A small-molecule ligand and the protein it binds are described below.
Small molecule (SMILES): C=CC1=C(C)/C(=C/c2[nH]c(/C=C3\N=C(/C=C4\NC(=O)C(C)=C4C=C)C(C)=C3CCC(=O)O)c(CCC(=O)O)c2C)NC1=O

Sequence of chain 1.B:
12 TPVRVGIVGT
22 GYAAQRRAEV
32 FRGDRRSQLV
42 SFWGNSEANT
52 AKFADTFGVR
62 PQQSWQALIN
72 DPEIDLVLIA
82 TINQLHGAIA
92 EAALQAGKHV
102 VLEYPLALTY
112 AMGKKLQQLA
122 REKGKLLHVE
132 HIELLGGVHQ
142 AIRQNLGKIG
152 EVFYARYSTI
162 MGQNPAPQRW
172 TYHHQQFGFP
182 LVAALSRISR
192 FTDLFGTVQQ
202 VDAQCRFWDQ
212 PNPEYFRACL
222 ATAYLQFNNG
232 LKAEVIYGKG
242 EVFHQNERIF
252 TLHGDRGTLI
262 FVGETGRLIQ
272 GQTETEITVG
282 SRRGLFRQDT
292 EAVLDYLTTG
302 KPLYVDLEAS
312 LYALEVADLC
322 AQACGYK

Binding-site contacts:
Ligand atom C3A contacts residue BLA1 of chain 1.J at 3.6 Å.
Ligand atom C1A contacts residue BLA1 of chain 1.J at 3.5 Å.
Ligand atom CAB contacts residue TYR23 of chain 1.B at 3.6 Å (hydrophobic).
Ligand atom OC contacts residue BLA1 of chain 1.J at 3.0 Å (h-bond).
Ligand atom CGA contacts residue ARG191 of chain 1.B at 3.4 Å.
Ligand atom O2D contacts residue ARG188 of chain 1.B at 3.5 Å (salt-bridge).
Ligand atom O1D contacts residue ARG188 of chain 1.B at 3.0 Å (salt-bridge).
Ligand atom CBB contacts residue TYR23 of chain 1.B at 3.3 Å (hydrophobic).
Ligand atom C4A contacts residue BLA1 of chain 1.J at 3.6 Å.
Ligand atom CHA contacts residue NAP1 of chain 1.H at 3.3 Å.
Ligand atom CAD contacts residue NAP1 of chain 1.H at 3.5 Å.
Ligand atom O1A contacts residue BLA1 of chain 1.J at 3.0 Å (h-bond).
Ligand atom C4A contacts residue NAP1 of chain 1.H at 3.6 Å.
Ligand atom CMA contacts residue ILE133 of chain 1.B at 3.6 Å (hydrophobic).
Ligand atom CMC contacts residue BLA1 of chain 1.J at 3.5 Å.
Ligand atom NA contacts residue NAP1 of chain 1.H at 2.9 Å (h-bond).
Ligand atom NC contacts residue BLA1 of chain 1.J at 3.3 Å.
Ligand atom O2A contacts residue ARG191 of chain 1.B at 3.1 Å (salt-bridge).
Ligand atom ND contacts residue NAP1 of chain 1.H at 3.3 Å (h-bond).
Ligand atom CAC contacts residue BLA1 of chain 1.J at 3.4 Å.
Ligand atom NB contacts residue NAP1 of chain 1.H at 3.1 Å (h-bond).
Ligand atom C1D contacts residue NAP1 of chain 1.H at 3.5 Å.
Ligand atom C4B contacts residue TYR23 of chain 1.B at 3.5 Å (hydrophobic).
Ligand atom CBA contacts residue TYR105 of chain 1.B at 3.5 Å (hydrophobic).
Ligand atom CAA contacts residue TYR105 of chain 1.B at 3.5 Å (hydrophobic).
Ligand atom O2D contacts residue BLA1 of chain 1.J at 3.5 Å.
Ligand atom O1D contacts residue SER187 of chain 1.B at 3.3 Å (h-bond).
Ligand atom O1D contacts residue TYR105 of chain 1.B at 2.7 Å (h-bond).
Ligand atom CMA contacts residue ARG283 of chain 1.B at 3.4 Å.
Ligand atom C2C contacts residue BLA1 of chain 1.J at 3.4 Å.
Ligand atom C4D contacts residue NAP1 of chain 1.H at 3.4 Å.
Ligand atom C1C contacts residue BLA1 of chain 1.J at 3.2 Å.
Ligand atom C1A contacts residue NAP1 of chain 1.H at 3.2 Å.
Ligand atom CHA contacts residue BLA1 of chain 1.J at 3.5 Å.
Ligand atom OB contacts residue TYR23 of chain 1.B at 3.3 Å.
Ligand atom CHA contacts residue TYR105 of chain 1.B at 3.5 Å (hydrophobic).
Ligand atom C3B contacts residue TYR23 of chain 1.B at 3.6 Å (hydrophobic).
Ligand atom O1A contacts residue ARG191 of chain 1.B at 3.5 Å (salt-bridge).
Ligand atom CMB contacts residue BLA1 of chain 1.J at 3.4 Å.
Ligand atom NA contacts residue BLA1 of chain 1.J at 3.6 Å.